Binding-site contacts:
Ligand atom C07 contacts residue HIS405 of chain 1.A at 3.6 Å.
Ligand atom C03 contacts residue TRP401 of chain 1.A at 3.3 Å (hydrophobic).
Ligand atom C20 contacts residue TYR17 of chain 1.A at 3.2 Å (hydrophobic).
Ligand atom C21 contacts residue TYR426 of chain 1.A at 3.4 Å (hydrophobic).
Ligand atom C32 contacts residue ASN408 of chain 1.A at 3.6 Å.
Ligand atom C30 contacts residue ILE429 of chain 1.A at 3.8 Å (hydrophobic).
Ligand atom C14 contacts residue PHE176 of chain 1.A at 3.4 Å (hydrophobic).
Ligand atom N05 contacts residue TRP401 of chain 1.A at 3.7 Å.
Ligand atom C24 contacts residue MET425 of chain 1.A at 3.8 Å (hydrophobic).
Ligand atom N05 contacts residue THR96 of chain 1.A at 2.9 Å (h-bond).
Ligand atom O29 contacts residue ALA71 of chain 1.A at 3.5 Å.
Ligand atom C17 contacts residue ALA71 of chain 1.A at 3.5 Å (hydrophobic).
Ligand atom N33 contacts residue GLU177 of chain 1.A at 3.2 Å (salt-bridge).
Ligand atom C06 contacts residue TRP401 of chain 1.A at 3.6 Å (hydrophobic).
Ligand atom C08 contacts residue LEU404 of chain 1.A at 3.6 Å (hydrophobic).
Ligand atom C28 contacts residue ILE429 of chain 1.A at 3.8 Å (hydrophobic).
Ligand atom N34 contacts residue ASN408 of chain 1.A at 3.2 Å (h-bond).
Ligand atom C04 contacts residue LEU93 of chain 1.A at 3.5 Å (hydrophobic).
Ligand atom C18 contacts residue SER75 of chain 1.A at 3.7 Å.
Ligand atom N05 contacts residue VAL92 of chain 1.A at 3.5 Å (h-bond).
Ligand atom C01 contacts residue VAL92 of chain 1.A at 3.6 Å (hydrophobic).
Ligand atom C17 contacts residue ILE74 of chain 1.A at 3.5 Å (hydrophobic).
Ligand atom C12 contacts residue PHE176 of chain 1.A at 3.6 Å (hydrophobic).
Ligand atom C08 contacts residue MET185 of chain 1.A at 3.8 Å (hydrophobic).
Ligand atom C18 contacts residue ILE429 of chain 1.A at 3.8 Å (hydrophobic).
Ligand atom C19 contacts residue TYR17 of chain 1.A at 3.1 Å (hydrophobic).
Ligand atom N27 contacts residue ILE429 of chain 1.A at 3.7 Å.
Ligand atom C06 contacts residue HIS405 of chain 1.A at 3.6 Å.
Ligand atom C10 contacts residue PHE176 of chain 1.A at 3.7 Å (hydrophobic).
Ligand atom N05 contacts residue LEU93 of chain 1.A at 3.5 Å.
Ligand atom C19 contacts residue ALA71 of chain 1.A at 3.7 Å (hydrophobic).
Ligand atom N34 contacts residue PHE176 of chain 1.A at 3.5 Å.
Ligand atom C07 contacts residue LEU404 of chain 1.A at 3.8 Å (hydrophobic).
Ligand atom C04 contacts residue TRP401 of chain 1.A at 3.4 Å (hydrophobic).
Ligand atom C19 contacts residue SER75 of chain 1.A at 3.8 Å.
Ligand atom N31 contacts residue PHE176 of chain 1.A at 3.2 Å.
Ligand atom C32 contacts residue PHE176 of chain 1.A at 3.4 Å (hydrophobic).
Ligand atom O29 contacts residue ILE429 of chain 1.A at 3.7 Å.
Ligand atom C08 contacts residue ASN408 of chain 1.A at 3.3 Å.
Ligand atom N33 contacts residue ASN408 of chain 1.A at 2.7 Å (h-bond).

A protein and the small-molecule ligand that binds it are described below.
Small molecule (SMILES): Cc1c(C#N)cccc1-c1cc(-c2ccn(Cc3cccc(C(C)(C)O)n3)c(=O)c2)nc(N)n1

Sequence of chain 1.A:
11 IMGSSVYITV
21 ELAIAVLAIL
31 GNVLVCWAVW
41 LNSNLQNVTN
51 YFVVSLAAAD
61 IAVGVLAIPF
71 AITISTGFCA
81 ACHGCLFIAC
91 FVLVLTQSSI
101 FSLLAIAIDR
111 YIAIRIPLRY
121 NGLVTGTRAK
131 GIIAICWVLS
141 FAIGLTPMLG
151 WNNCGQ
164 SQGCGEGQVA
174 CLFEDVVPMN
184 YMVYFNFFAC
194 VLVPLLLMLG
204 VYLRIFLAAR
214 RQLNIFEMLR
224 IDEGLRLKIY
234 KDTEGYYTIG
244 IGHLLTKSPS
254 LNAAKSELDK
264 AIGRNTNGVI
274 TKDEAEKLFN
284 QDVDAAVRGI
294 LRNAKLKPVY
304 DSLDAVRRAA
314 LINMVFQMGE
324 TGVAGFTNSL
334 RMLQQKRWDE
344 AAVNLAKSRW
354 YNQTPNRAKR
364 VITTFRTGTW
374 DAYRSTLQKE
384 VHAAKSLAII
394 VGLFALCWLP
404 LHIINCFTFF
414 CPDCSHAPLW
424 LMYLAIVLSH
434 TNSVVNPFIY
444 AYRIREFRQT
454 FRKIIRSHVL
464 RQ